The protein below binds the small molecule below.
Small molecule (SMILES): CC[C@H](C)[C@H](N)C(=O)N[C@@H](CC(C)C)C(=O)N1CCC[C@H]1C(=O)N[C@@H](CCSC)C(=O)N[C@@H](Cc1ccc(O)cc1)C(=O)N[C@@H](CCCCN)C(=O)N[C@@H](CC(C)C)C(=O)N[C@@H](CO)C(=O)N1CCC[C@H]1C=O

Sequence of chain 4.MB:
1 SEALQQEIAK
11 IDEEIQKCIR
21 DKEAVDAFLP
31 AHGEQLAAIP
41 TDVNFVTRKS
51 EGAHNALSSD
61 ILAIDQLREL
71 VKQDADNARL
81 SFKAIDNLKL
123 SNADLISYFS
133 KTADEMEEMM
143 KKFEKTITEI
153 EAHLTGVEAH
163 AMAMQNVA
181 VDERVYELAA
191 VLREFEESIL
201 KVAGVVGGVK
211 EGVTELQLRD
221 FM

Sequence of chain 4.NA:
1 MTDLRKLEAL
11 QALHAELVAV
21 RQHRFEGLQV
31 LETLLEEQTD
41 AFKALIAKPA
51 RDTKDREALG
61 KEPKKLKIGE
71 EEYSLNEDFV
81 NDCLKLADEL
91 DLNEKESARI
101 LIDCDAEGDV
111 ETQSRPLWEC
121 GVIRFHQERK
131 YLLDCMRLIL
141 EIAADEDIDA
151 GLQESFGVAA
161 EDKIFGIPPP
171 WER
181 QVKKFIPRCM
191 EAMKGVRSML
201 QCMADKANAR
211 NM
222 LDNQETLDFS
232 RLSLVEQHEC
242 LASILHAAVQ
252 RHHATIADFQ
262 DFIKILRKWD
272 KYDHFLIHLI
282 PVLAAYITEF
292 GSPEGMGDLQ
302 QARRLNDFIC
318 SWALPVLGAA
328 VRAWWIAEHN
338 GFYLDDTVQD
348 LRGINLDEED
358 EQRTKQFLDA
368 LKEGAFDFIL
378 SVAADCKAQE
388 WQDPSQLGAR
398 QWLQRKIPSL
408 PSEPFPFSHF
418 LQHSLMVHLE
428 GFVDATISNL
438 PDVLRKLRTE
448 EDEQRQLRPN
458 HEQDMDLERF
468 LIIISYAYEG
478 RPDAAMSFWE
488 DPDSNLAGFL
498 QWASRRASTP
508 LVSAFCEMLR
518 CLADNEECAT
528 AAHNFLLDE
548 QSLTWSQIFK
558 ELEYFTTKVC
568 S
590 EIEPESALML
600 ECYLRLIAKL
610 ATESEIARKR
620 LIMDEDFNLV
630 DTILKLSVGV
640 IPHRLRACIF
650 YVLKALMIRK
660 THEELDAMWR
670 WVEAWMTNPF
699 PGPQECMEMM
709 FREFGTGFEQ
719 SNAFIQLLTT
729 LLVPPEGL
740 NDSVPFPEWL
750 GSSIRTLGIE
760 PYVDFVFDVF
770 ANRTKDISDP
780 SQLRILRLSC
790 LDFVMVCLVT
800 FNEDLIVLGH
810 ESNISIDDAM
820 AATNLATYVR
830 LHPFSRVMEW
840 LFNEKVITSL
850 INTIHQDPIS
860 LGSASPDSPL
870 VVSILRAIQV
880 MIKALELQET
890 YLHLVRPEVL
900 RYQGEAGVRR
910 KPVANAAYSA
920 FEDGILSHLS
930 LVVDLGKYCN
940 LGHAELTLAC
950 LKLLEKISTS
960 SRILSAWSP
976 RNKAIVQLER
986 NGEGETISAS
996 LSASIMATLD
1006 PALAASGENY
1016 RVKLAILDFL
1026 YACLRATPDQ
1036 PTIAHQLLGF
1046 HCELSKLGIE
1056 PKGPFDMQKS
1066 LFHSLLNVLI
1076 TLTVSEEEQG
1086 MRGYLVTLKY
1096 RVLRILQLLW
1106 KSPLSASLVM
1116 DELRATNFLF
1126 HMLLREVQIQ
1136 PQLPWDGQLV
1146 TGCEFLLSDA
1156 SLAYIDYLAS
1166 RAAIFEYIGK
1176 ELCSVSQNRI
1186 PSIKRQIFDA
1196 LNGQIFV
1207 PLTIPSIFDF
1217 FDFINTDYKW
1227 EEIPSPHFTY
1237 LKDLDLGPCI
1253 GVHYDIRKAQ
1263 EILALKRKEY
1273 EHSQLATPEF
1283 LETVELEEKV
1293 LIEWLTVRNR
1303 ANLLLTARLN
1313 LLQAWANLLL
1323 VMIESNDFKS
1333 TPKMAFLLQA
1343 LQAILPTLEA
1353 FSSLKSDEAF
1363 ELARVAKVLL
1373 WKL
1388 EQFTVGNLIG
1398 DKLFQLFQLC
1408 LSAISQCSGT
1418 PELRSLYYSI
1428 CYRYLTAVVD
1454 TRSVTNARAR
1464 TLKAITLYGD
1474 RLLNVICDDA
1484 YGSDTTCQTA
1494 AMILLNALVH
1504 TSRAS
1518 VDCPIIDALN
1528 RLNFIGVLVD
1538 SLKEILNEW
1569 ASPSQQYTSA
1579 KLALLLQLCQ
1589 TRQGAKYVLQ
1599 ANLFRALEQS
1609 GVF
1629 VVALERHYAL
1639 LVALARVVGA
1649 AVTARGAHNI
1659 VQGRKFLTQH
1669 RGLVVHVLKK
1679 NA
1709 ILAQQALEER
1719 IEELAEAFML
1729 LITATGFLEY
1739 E

Binding-site contacts:
Ligand atom CD2 contacts residue THR1121 of chain 4.NA at 4.3 Å.
Ligand atom CE1 contacts residue ASP182 of chain 4.MB at 4.1 Å.
Ligand atom CG contacts residue THR1121 of chain 4.NA at 3.3 Å.
Ligand atom C contacts residue VAL1202 of chain 4.NA at 4.2 Å (hydrophobic).
Ligand atom O contacts residue HIS1126 of chain 4.NA at 3.3 Å (h-bond).
Ligand atom SD contacts residue ASN1072 of chain 4.NA at 3.7 Å.
Ligand atom CG2 contacts residue GLN1063 of chain 4.NA at 3.3 Å.
Ligand atom CD1 contacts residue ASN1122 of chain 4.NA at 4.3 Å.
Ligand atom O contacts residue VAL1202 of chain 4.NA at 3.2 Å.
Ligand atom C contacts residue GLN1063 of chain 4.NA at 3.9 Å.
Ligand atom CD2 contacts residue GLN1063 of chain 4.NA at 3.6 Å.
Ligand atom CD1 contacts residue ASN1072 of chain 4.NA at 4.0 Å.
Ligand atom OH contacts residue ASN1072 of chain 4.NA at 3.1 Å (h-bond).
Ligand atom C contacts residue HIS1126 of chain 4.NA at 4.0 Å.
Ligand atom OH contacts residue ASP182 of chain 4.MB at 2.5 Å (salt-bridge).
Ligand atom CA contacts residue GLN1063 of chain 4.NA at 4.3 Å.
Ligand atom CD2 contacts residue LEU1129 of chain 4.NA at 4.2 Å (hydrophobic).
Ligand atom CZ contacts residue GLN1063 of chain 4.NA at 4.1 Å.
Ligand atom CD1 contacts residue PHE1125 of chain 4.NA at 3.6 Å (hydrophobic).
Ligand atom CG contacts residue GLN1063 of chain 4.NA at 4.3 Å.
Ligand atom O contacts residue GLN1063 of chain 4.NA at 2.9 Å (h-bond).
Ligand atom CD2 contacts residue ALA1120 of chain 4.NA at 3.5 Å (hydrophobic).
Ligand atom O contacts residue THR1121 of chain 4.NA at 4.0 Å.
Ligand atom OH contacts residue HIS1068 of chain 4.NA at 3.8 Å.
Ligand atom CB contacts residue THR1121 of chain 4.NA at 3.3 Å.
Ligand atom CD1 contacts residue THR1121 of chain 4.NA at 3.0 Å.
Ligand atom CE2 contacts residue GLN1063 of chain 4.NA at 3.3 Å.
Ligand atom CG contacts residue ASN1072 of chain 4.NA at 4.2 Å.
Ligand atom CD2 contacts residue HIS1126 of chain 4.NA at 3.4 Å.
Ligand atom CE2 contacts residue ASP182 of chain 4.MB at 4.3 Å.
Ligand atom OH contacts residue GLN1063 of chain 4.NA at 3.7 Å.
Ligand atom CG contacts residue HIS1126 of chain 4.NA at 4.3 Å.
Ligand atom CD2 contacts residue THR1121 of chain 4.NA at 4.0 Å.
Ligand atom CZ contacts residue ASN1072 of chain 4.NA at 3.5 Å.
Ligand atom CE1 contacts residue ASN1072 of chain 4.NA at 3.3 Å.
Ligand atom CD1 contacts residue GLN1063 of chain 4.NA at 3.8 Å.
Ligand atom CD2 contacts residue PHE1125 of chain 4.NA at 4.2 Å (hydrophobic).
Ligand atom CE1 contacts residue THR1121 of chain 4.NA at 3.9 Å.
Ligand atom CA contacts residue HIS1126 of chain 4.NA at 4.3 Å.
Ligand atom CZ contacts residue ASP182 of chain 4.MB at 3.5 Å.